The small molecule below binds the protein below.
Small molecule (SMILES): CC(=O)N[C@@H]1[C@@H](O)[C@H](O)[C@@H](CO)O[C@H]1O

Binding-site contacts:
Ligand atom C1 contacts residue ASN246 of chain 1.G at 1.5 Å.
Ligand atom C4 contacts residue ASN246 of chain 1.G at 3.7 Å.
Ligand atom C1 contacts residue ASN249 of chain 1.G at 4.1 Å.
Ligand atom O7 contacts residue THR248 of chain 1.G at 3.8 Å.
Ligand atom C3 contacts residue ASN246 of chain 1.G at 3.6 Å.
Ligand atom N2 contacts residue ASN246 of chain 1.G at 3.8 Å.
Ligand atom C5 contacts residue ASN246 of chain 1.G at 3.7 Å.
Ligand atom O3 contacts residue ASN246 of chain 1.G at 3.3 Å.
Ligand atom O5 contacts residue ASN246 of chain 1.G at 2.5 Å (h-bond).
Ligand atom C2 contacts residue ASN246 of chain 1.G at 2.7 Å.

Sequence of chain 1.G:
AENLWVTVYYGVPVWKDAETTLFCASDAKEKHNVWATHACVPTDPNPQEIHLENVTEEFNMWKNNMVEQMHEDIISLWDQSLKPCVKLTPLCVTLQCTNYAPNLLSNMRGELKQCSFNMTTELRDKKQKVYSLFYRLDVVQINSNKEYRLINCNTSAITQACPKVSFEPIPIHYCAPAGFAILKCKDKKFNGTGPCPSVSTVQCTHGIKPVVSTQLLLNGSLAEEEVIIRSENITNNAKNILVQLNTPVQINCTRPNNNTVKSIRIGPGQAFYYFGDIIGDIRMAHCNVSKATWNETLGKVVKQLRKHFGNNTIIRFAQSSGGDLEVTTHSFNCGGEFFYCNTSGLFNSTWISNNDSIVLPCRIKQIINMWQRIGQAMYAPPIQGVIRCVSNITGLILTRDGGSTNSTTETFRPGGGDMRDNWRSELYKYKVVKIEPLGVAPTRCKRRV